Binding-site contacts:
Ligand atom N4 contacts residue PHE90 of chain 1.A at 3.5 Å.
Ligand atom C14 contacts residue HXQ1 of chain 1.C at 3.0 Å.
Ligand atom C15 contacts residue HXQ1 of chain 1.C at 1.9 Å.
Ligand atom N4 contacts residue PHE88 of chain 1.A at 3.8 Å.
Ligand atom N5 contacts residue HXQ1 of chain 1.C at 2.7 Å.
Ligand atom C14 contacts residue VAL81 of chain 1.A at 3.6 Å (hydrophobic).
Ligand atom C15 contacts residue PHE88 of chain 1.A at 3.8 Å (hydrophobic).
Ligand atom C13 contacts residue HXQ1 of chain 1.C at 1.3 Å.
Ligand atom C12 contacts residue PHE90 of chain 1.A at 3.7 Å (hydrophobic).
Ligand atom C14 contacts residue PHE90 of chain 1.A at 3.4 Å (hydrophobic).
Ligand atom O contacts residue PHE232 of chain 1.A at 3.4 Å.
Ligand atom C11 contacts residue ASP83 of chain 1.A at 4.0 Å.
Ligand atom C14 contacts residue PHE88 of chain 1.A at 3.8 Å (hydrophobic).
Ligand atom S contacts residue HXQ1 of chain 1.C at 0.6 Å.
Ligand atom C13 contacts residue PHE90 of chain 1.A at 3.9 Å (hydrophobic).
Ligand atom C16 contacts residue HXQ1 of chain 1.C at 2.5 Å.
Ligand atom S contacts residue HZ81 of chain 1.E at 2.9 Å.
Ligand atom C16 contacts residue PHE88 of chain 1.A at 3.7 Å (hydrophobic).
Ligand atom O1 contacts residue HZ81 of chain 1.E at 3.0 Å.
Ligand atom C11 contacts residue HXQ1 of chain 1.C at 1.2 Å.
Ligand atom C16 contacts residue PHE232 of chain 1.A at 3.5 Å (hydrophobic).
Ligand atom N5 contacts residue PHE88 of chain 1.A at 3.3 Å.
Ligand atom C14 contacts residue SER330 of chain 1.A at 3.7 Å.
Ligand atom C14 contacts residue ASP83 of chain 1.A at 4.1 Å.
Ligand atom C13 contacts residue ASP83 of chain 1.A at 3.4 Å.
Ligand atom N4 contacts residue ASP83 of chain 1.A at 4.0 Å.
Ligand atom C12 contacts residue ASP83 of chain 1.A at 3.7 Å.
Ligand atom O1 contacts residue HXQ1 of chain 1.C at 0.8 Å (h-bond).
Ligand atom C12 contacts residue HXQ1 of chain 1.C at 0.5 Å.
Ligand atom C14 contacts residue ARG89 of chain 1.A at 3.7 Å.
Ligand atom N4 contacts residue SER330 of chain 1.A at 4.1 Å.
Ligand atom N5 contacts residue SER330 of chain 1.A at 3.4 Å (h-bond).
Ligand atom N3 contacts residue HXQ1 of chain 1.C at 0.9 Å (h-bond).
Ligand atom N4 contacts residue HXQ1 of chain 1.C at 1.8 Å.
Ligand atom C16 contacts residue LEU341 of chain 1.A at 3.5 Å (hydrophobic).
Ligand atom N3 contacts residue ASP83 of chain 1.A at 4.1 Å.
Ligand atom O contacts residue HXQ1 of chain 1.C at 0.9 Å.
Ligand atom N5 contacts residue PHE90 of chain 1.A at 4.1 Å.
Ligand atom O contacts residue HZ81 of chain 1.E at 3.4 Å.
Ligand atom C13 contacts residue GLU82 of chain 1.A at 3.6 Å.

This protein binds this small molecule.
Small molecule (SMILES): Cc1nn(C)c(C)c1NS(C)(=O)=O

Sequence of chain 1.A:
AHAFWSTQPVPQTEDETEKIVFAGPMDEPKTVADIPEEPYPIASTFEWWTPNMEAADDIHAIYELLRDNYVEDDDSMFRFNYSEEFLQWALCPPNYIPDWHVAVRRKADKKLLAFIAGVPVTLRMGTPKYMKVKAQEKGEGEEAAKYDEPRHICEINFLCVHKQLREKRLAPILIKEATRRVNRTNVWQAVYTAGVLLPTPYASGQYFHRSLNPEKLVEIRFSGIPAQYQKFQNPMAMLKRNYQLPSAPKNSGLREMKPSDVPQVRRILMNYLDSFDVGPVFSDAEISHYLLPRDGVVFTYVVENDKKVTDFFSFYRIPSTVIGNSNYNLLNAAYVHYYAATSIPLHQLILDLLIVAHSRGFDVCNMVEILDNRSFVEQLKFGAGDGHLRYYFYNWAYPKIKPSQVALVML